Sequence of chain 1.B:
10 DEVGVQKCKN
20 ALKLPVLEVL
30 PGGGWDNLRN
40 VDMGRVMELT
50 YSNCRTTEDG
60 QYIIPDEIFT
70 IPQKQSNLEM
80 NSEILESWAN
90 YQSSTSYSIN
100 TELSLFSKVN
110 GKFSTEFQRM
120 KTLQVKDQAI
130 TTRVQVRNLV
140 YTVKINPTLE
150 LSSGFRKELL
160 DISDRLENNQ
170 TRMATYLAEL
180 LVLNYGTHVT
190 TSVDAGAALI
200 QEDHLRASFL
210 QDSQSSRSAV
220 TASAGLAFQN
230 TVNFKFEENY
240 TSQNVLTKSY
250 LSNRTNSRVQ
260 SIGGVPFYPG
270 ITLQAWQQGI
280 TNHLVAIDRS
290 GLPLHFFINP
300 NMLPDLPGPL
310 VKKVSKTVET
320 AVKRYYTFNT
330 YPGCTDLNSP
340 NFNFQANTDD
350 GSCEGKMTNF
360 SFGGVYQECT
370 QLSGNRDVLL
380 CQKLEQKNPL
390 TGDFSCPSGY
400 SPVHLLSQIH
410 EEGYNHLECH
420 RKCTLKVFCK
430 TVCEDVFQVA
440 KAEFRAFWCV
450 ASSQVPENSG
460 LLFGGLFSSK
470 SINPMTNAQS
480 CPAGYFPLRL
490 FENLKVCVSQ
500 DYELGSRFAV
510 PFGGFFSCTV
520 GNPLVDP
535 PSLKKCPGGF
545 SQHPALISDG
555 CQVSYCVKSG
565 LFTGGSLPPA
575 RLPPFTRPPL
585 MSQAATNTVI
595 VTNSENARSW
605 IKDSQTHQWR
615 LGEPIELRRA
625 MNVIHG

The small molecule below binds the protein below.
Small molecule (SMILES): CC(=O)N[C@@H]1[C@@H](O)[C@H](O)[C@@H](CO)O[C@H]1O

Binding-site contacts:
Ligand atom C8 contacts residue ASP434 of chain 1.A at 4.0 Å.
Ligand atom C7 contacts residue LEU416 of chain 1.A at 3.9 Å (hydrophobic).
Ligand atom C2 contacts residue ASN168 of chain 1.B at 2.5 Å.
Ligand atom C8 contacts residue LEU416 of chain 1.A at 4.0 Å (hydrophobic).
Ligand atom C5 contacts residue ASN168 of chain 1.B at 3.7 Å.
Ligand atom O5 contacts residue ASN168 of chain 1.B at 2.4 Å (h-bond).
Ligand atom C1 contacts residue ASN168 of chain 1.B at 1.4 Å.
Ligand atom C4 contacts residue ASN168 of chain 1.B at 4.2 Å.
Ligand atom O3 contacts residue LEU416 of chain 1.A at 3.9 Å.
Ligand atom O7 contacts residue ASN168 of chain 1.B at 3.1 Å (h-bond).
Ligand atom O7 contacts residue LEU416 of chain 1.A at 3.9 Å.
Ligand atom N2 contacts residue ASN168 of chain 1.B at 2.9 Å (h-bond).
Ligand atom C3 contacts residue ASN168 of chain 1.B at 3.8 Å.
Ligand atom N2 contacts residue LEU416 of chain 1.A at 4.2 Å.
Ligand atom C8 contacts residue ASN168 of chain 1.B at 4.4 Å.
Ligand atom C7 contacts residue ASN168 of chain 1.B at 3.2 Å.

Sequence of chain 1.A:
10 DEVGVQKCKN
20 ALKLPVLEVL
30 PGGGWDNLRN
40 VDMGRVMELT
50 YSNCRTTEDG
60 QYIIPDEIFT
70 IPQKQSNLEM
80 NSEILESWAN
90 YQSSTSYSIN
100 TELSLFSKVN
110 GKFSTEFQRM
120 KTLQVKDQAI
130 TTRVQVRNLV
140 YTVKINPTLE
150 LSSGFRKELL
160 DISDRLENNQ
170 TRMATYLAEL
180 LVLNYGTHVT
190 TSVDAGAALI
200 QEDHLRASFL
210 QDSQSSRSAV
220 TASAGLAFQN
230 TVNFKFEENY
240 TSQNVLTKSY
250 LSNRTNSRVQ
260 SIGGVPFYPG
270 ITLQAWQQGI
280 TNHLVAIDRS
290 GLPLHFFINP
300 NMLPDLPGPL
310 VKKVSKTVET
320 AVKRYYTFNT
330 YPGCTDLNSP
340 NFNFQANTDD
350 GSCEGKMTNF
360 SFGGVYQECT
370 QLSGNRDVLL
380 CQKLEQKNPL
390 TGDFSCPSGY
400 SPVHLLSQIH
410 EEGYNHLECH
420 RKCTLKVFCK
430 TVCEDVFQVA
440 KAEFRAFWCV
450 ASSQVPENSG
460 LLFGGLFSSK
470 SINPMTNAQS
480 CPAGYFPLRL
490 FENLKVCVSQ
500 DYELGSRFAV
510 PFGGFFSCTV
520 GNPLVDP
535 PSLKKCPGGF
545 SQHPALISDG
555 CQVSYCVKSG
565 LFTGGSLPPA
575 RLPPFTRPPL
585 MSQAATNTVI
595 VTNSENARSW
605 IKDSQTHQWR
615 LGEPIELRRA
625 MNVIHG